Sequence of chain 1.B:
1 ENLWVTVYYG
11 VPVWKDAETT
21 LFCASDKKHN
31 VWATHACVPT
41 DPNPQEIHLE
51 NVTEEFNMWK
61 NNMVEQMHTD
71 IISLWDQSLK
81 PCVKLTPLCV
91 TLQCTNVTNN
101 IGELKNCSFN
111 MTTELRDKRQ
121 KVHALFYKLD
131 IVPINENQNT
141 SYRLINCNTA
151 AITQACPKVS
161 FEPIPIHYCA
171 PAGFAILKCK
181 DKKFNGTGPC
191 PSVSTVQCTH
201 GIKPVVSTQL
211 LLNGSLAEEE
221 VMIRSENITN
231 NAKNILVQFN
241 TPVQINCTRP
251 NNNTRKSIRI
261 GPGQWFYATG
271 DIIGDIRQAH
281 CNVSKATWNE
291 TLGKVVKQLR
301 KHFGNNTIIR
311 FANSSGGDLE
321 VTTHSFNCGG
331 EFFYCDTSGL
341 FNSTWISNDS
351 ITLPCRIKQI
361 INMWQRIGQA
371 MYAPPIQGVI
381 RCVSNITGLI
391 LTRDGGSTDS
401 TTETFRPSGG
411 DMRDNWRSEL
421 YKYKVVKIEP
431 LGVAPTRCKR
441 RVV

This protein binds this small molecule.
Small molecule (SMILES): CC(=O)N[C@@H]1[C@@H](O)[C@H](O)[C@@H](CO)O[C@H]1O

Binding-site contacts:
Ligand atom O5 contacts residue ASN185 of chain 1.B at 2.4 Å (h-bond).
Ligand atom C5 contacts residue ASN185 of chain 1.B at 3.7 Å.
Ligand atom O7 contacts residue THR187 of chain 1.B at 2.4 Å (h-bond).
Ligand atom C1 contacts residue ASN185 of chain 1.B at 1.4 Å.
Ligand atom C4 contacts residue ASN185 of chain 1.B at 4.2 Å.
Ligand atom C3 contacts residue ASN185 of chain 1.B at 3.8 Å.
Ligand atom C2 contacts residue ASN185 of chain 1.B at 2.5 Å.
Ligand atom N2 contacts residue THR187 of chain 1.B at 3.4 Å (h-bond).
Ligand atom O7 contacts residue ASN185 of chain 1.B at 4.4 Å.
Ligand atom C7 contacts residue ASN185 of chain 1.B at 3.8 Å.
Ligand atom C7 contacts residue THR187 of chain 1.B at 3.5 Å.
Ligand atom C8 contacts residue ASN185 of chain 1.B at 4.1 Å.
Ligand atom N2 contacts residue ASN185 of chain 1.B at 3.0 Å (h-bond).